Sequence of chain 1.A:
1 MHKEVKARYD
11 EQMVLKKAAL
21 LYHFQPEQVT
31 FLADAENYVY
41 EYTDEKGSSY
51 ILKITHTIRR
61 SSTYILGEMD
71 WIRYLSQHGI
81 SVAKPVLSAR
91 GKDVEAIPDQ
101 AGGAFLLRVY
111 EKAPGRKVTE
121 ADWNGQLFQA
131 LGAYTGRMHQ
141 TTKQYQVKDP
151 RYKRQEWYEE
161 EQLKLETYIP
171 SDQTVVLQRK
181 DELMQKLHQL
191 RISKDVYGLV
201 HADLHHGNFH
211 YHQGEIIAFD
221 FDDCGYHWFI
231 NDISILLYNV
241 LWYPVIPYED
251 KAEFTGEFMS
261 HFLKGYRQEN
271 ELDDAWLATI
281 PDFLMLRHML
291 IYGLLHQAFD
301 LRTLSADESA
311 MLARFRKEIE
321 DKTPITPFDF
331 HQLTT

This protein binds this small molecule.
Small molecule (SMILES): Nc1ncnc2c1ncn2[C@@H]1O[C@H](CO[P](=O)(O)O[P](=O)(O)NP(=O)(O)O)[C@@H](O)[C@H]1O

Binding-site contacts:
Ligand atom O2G contacts residue UAM1 of chain 1.F at 3.1 Å (h-bond).
Ligand atom O2A contacts residue ASP220 of chain 1.A at 3.0 Å (salt-bridge).
Ligand atom O2B contacts residue LYS53 of chain 1.A at 3.4 Å (salt-bridge).
Ligand atom O1G contacts residue ASP220 of chain 1.A at 2.9 Å (salt-bridge).
Ligand atom O2G contacts residue ASP220 of chain 1.A at 3.1 Å (salt-bridge).
Ligand atom O3G contacts residue UAM1 of chain 1.F at 3.2 Å (h-bond).
Ligand atom N3B contacts residue MG1 of chain 1.C at 3.4 Å.
Ligand atom PG contacts residue UAM1 of chain 1.F at 3.3 Å.
Ligand atom PG contacts residue MG1 of chain 1.C at 3.1 Å.
Ligand atom C3' contacts residue GLY207 of chain 1.A at 3.4 Å.
Ligand atom O2A contacts residue MG1 of chain 1.D at 1.9 Å.
Ligand atom N1 contacts residue ALA113 of chain 1.A at 2.9 Å (h-bond).
Ligand atom O2B contacts residue ASN37 of chain 1.A at 3.1 Å (h-bond).
Ligand atom PB contacts residue MG1 of chain 1.C at 3.2 Å.
Ligand atom PG contacts residue ASP220 of chain 1.A at 3.2 Å.
Ligand atom N6 contacts residue ALA83 of chain 1.A at 3.3 Å.
Ligand atom O2G contacts residue MG1 of chain 1.C at 2.0 Å.
Ligand atom O2B contacts residue MG1 of chain 1.C at 2.0 Å.
Ligand atom N3B contacts residue ASP220 of chain 1.A at 3.4 Å (salt-bridge).
Ligand atom O2G contacts residue ASP203 of chain 1.A at 3.6 Å (salt-bridge).
Ligand atom O3' contacts residue GLY207 of chain 1.A at 2.7 Å (h-bond).
Ligand atom O1A contacts residue LYS53 of chain 1.A at 2.8 Å (salt-bridge).
Ligand atom PG contacts residue MG1 of chain 1.D at 2.9 Å.
Ligand atom O1G contacts residue MG1 of chain 1.D at 1.9 Å.
Ligand atom O1B contacts residue ASN37 of chain 1.A at 3.0 Å (h-bond).
Ligand atom O3' contacts residue LYS117 of chain 1.A at 3.3 Å (salt-bridge).
Ligand atom O2A contacts residue ASN208 of chain 1.A at 3.1 Å (h-bond).
Ligand atom O1G contacts residue UAM1 of chain 1.F at 3.5 Å (h-bond).
Ligand atom N7 contacts residue PHE219 of chain 1.A at 3.5 Å.
Ligand atom N3B contacts residue MG1 of chain 1.D at 2.7 Å.
Ligand atom O2' contacts residue LYS117 of chain 1.A at 2.7 Å (salt-bridge).
Ligand atom O2B contacts residue ASP220 of chain 1.A at 3.0 Å (salt-bridge).
Ligand atom N1 contacts residue LYS112 of chain 1.A at 3.6 Å.
Ligand atom O1G contacts residue HIS205 of chain 1.A at 2.9 Å (h-bond).
Ligand atom N6 contacts residue GLU111 of chain 1.A at 3.0 Å (salt-bridge).
Ligand atom O1B contacts residue GLU36 of chain 1.A at 3.1 Å (salt-bridge).
Ligand atom O1G contacts residue ASN208 of chain 1.A at 3.2 Å (h-bond).
Ligand atom PA contacts residue MG1 of chain 1.D at 3.2 Å.
Ligand atom O1A contacts residue ASP220 of chain 1.A at 3.3 Å.
Ligand atom O3G contacts residue ALA35 of chain 1.A at 3.5 Å.